A protein and the small-molecule ligand that binds it are described below.
Small molecule (SMILES): Nc1ncnc2c1ncn2[C@@H]1O[C@H](CO[P](=O)(O)O[P](=O)(O)CP(=O)(O)O)[C@@H](O)[C@H]1O

Sequence of chain 1.F:
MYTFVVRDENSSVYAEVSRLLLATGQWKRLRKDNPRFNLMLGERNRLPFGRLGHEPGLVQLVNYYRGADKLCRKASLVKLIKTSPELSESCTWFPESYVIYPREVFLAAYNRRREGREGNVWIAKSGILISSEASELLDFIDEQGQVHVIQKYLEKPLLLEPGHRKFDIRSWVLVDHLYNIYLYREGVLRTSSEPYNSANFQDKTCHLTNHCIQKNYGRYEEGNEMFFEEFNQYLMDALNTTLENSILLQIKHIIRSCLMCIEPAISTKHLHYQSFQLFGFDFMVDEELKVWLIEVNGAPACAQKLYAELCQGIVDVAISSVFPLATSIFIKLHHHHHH

Binding-site contacts:
Ligand atom O1B contacts residue LYS74 of chain 1.F at 3.5 Å (salt-bridge).
Ligand atom O3G contacts residue ARG202 of chain 1.F at 3.4 Å (salt-bridge).
Ligand atom PB contacts residue MG1 of chain 1.S at 3.6 Å.
Ligand atom N7 contacts residue GLN183 of chain 1.F at 3.6 Å.
Ligand atom O2' contacts residue HIS239 of chain 1.F at 3.0 Å (h-bond).
Ligand atom C8 contacts residue ILE148 of chain 1.F at 3.7 Å (hydrophobic).
Ligand atom O2G contacts residue MG1 of chain 1.S at 3.3 Å.
Ligand atom C2 contacts residue TYR185 of chain 1.F at 3.4 Å (hydrophobic).
Ligand atom O3' contacts residue THR241 of chain 1.F at 3.2 Å (h-bond).
Ligand atom C3B contacts residue GLU331 of chain 1.F at 3.5 Å.
Ligand atom O1G contacts residue GLU331 of chain 1.F at 2.8 Å (salt-bridge).
Ligand atom N6 contacts residue GLN183 of chain 1.F at 3.5 Å (h-bond).
Ligand atom O2' contacts residue THR241 of chain 1.F at 3.2 Å (h-bond).
Ligand atom N6 contacts residue LEU186 of chain 1.F at 3.4 Å.
Ligand atom C2' contacts residue MET320 of chain 1.F at 3.5 Å (hydrophobic).
Ligand atom O3G contacts residue ARG222 of chain 1.F at 3.4 Å (salt-bridge).
Ligand atom O1G contacts residue ASP318 of chain 1.F at 2.8 Å (salt-bridge).
Ligand atom C3B contacts residue ASP318 of chain 1.F at 3.4 Å.
Ligand atom O2' contacts residue LYS198 of chain 1.F at 3.1 Å.
Ligand atom C2 contacts residue LEU186 of chain 1.F at 3.4 Å (hydrophobic).
Ligand atom O3' contacts residue ASP200 of chain 1.F at 2.9 Å (salt-bridge).
Ligand atom PG contacts residue ASP318 of chain 1.F at 3.5 Å.
Ligand atom C6 contacts residue LYS184 of chain 1.F at 3.6 Å.
Ligand atom C5' contacts residue ASN242 of chain 1.F at 3.5 Å.
Ligand atom N6 contacts residue LYS184 of chain 1.F at 2.5 Å (salt-bridge).
Ligand atom C2 contacts residue LYS198 of chain 1.F at 3.4 Å.
Ligand atom PG contacts residue GLU331 of chain 1.F at 3.5 Å.
Ligand atom O1B contacts residue GLU331 of chain 1.F at 2.9 Å (salt-bridge).
Ligand atom N3 contacts residue TYR185 of chain 1.F at 3.4 Å.
Ligand atom N1 contacts residue LEU186 of chain 1.F at 2.9 Å (h-bond).
Ligand atom O2B contacts residue ASN242 of chain 1.F at 3.0 Å (h-bond).
Ligand atom O1G contacts residue ASN333 of chain 1.F at 3.3 Å (h-bond).
Ligand atom N1 contacts residue TYR185 of chain 1.F at 3.5 Å.
Ligand atom O1A contacts residue GLU331 of chain 1.F at 3.2 Å.
Ligand atom O2G contacts residue ASN333 of chain 1.F at 3.5 Å (h-bond).
Ligand atom O1B contacts residue MG1 of chain 1.S at 2.3 Å.
Ligand atom O1G contacts residue ARG202 of chain 1.F at 3.5 Å (salt-bridge).
Ligand atom O2' contacts residue MET320 of chain 1.F at 3.2 Å.
Ligand atom O3A contacts residue ASN242 of chain 1.F at 3.5 Å (h-bond).
Ligand atom N3 contacts residue LYS198 of chain 1.F at 3.0 Å (salt-bridge).